Binding-site contacts:
Ligand atom C7 contacts residue ASN65 of chain 1.B at 3.4 Å.
Ligand atom C4 contacts residue ASN65 of chain 1.B at 4.2 Å.
Ligand atom C7 contacts residue LEU358 of chain 1.B at 3.9 Å (hydrophobic).
Ligand atom C1 contacts residue ASN65 of chain 1.B at 1.4 Å.
Ligand atom C2 contacts residue ASN65 of chain 1.B at 2.5 Å.
Ligand atom C2 contacts residue TYR387 of chain 1.A at 4.2 Å (hydrophobic).
Ligand atom N2 contacts residue LEU358 of chain 1.B at 4.0 Å.
Ligand atom C8 contacts residue LEU358 of chain 1.B at 3.6 Å (hydrophobic).
Ligand atom N2 contacts residue ASN65 of chain 1.B at 3.0 Å (h-bond).
Ligand atom O5 contacts residue TYR387 of chain 1.A at 4.1 Å.
Ligand atom O5 contacts residue ASN65 of chain 1.B at 2.3 Å (h-bond).
Ligand atom C1 contacts residue TYR387 of chain 1.A at 4.0 Å (hydrophobic).
Ligand atom C3 contacts residue ASN65 of chain 1.B at 3.8 Å.
Ligand atom O7 contacts residue ASN65 of chain 1.B at 3.2 Å (h-bond).
Ligand atom C5 contacts residue ASN65 of chain 1.B at 3.6 Å.
Ligand atom O7 contacts residue TYR387 of chain 1.A at 3.3 Å.

Sequence of chain 1.B:
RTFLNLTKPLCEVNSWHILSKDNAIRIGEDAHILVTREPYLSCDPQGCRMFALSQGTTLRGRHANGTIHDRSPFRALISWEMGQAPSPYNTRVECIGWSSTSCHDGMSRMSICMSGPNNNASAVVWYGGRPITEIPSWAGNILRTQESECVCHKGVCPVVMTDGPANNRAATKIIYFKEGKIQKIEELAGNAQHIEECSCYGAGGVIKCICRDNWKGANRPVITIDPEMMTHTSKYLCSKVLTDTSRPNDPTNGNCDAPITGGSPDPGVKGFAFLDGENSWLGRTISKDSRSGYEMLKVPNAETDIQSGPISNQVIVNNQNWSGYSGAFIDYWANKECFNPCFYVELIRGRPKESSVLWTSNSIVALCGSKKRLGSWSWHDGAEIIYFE

Sequence of chain 1.A:
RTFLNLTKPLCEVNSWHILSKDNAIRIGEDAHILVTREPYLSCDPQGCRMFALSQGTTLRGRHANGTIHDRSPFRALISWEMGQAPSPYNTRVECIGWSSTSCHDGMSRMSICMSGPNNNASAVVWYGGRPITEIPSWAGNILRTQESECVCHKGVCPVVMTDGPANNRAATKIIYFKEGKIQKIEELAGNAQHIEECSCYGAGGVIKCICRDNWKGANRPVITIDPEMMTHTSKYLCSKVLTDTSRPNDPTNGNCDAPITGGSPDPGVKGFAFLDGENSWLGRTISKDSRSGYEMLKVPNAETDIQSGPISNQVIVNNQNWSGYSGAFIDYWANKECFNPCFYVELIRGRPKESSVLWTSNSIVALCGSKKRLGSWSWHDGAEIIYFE

A protein and the small-molecule ligand that binds it are described below.
Small molecule (SMILES): CC(=O)N[C@H]1[C@H](O[C@H]2[C@H](O)[C@@H](NC(C)=O)CO[C@@H]2CO)O[C@H](CO)[C@@H](O)[C@@H]1O